Binding-site contacts:
Ligand atom C03 contacts residue TYR410 of chain 1.B at 3.7 Å (hydrophobic).
Ligand atom N02 contacts residue ARG118 of chain 1.B at 3.5 Å (salt-bridge).
Ligand atom C3' contacts residue HEM1 of chain 1.H at 3.4 Å.
Ligand atom C23 contacts residue HEM1 of chain 1.H at 3.5 Å.
Ligand atom C26 contacts residue GLU296 of chain 1.B at 3.6 Å.
Ligand atom C07 contacts residue LEU41 of chain 1.B at 3.7 Å (hydrophobic).
Ligand atom C23 contacts residue PRO269 of chain 1.B at 3.8 Å (hydrophobic).
Ligand atom C12 contacts residue HEM1 of chain 1.H at 3.1 Å.
Ligand atom C03 contacts residue LEU41 of chain 1.B at 3.5 Å (hydrophobic).
Ligand atom C07 contacts residue TYR410 of chain 1.B at 3.7 Å (hydrophobic).
Ligand atom N02 contacts residue HEM1 of chain 1.H at 2.8 Å (h-bond).
Ligand atom C05 contacts residue MET40 of chain 1.B at 3.8 Å (hydrophobic).
Ligand atom N1' contacts residue HEM1 of chain 1.H at 3.6 Å (h-bond).
Ligand atom C4' contacts residue VAL271 of chain 1.B at 3.4 Å (hydrophobic).
Ligand atom C06 contacts residue HEM1 of chain 1.H at 3.9 Å.
Ligand atom O09 contacts residue HEM1 of chain 1.H at 3.3 Å (h-bond).
Ligand atom O11 contacts residue VAL271 of chain 1.B at 3.8 Å.
Ligand atom C27 contacts residue PHE288 of chain 1.B at 3.7 Å (hydrophobic).
Ligand atom N22 contacts residue HEM1 of chain 1.H at 3.5 Å.
Ligand atom C2' contacts residue HEM1 of chain 1.H at 3.0 Å.
Ligand atom C5' contacts residue GLN182 of chain 1.B at 3.1 Å.
Ligand atom C22 contacts residue HEM1 of chain 1.H at 3.6 Å.
Ligand atom C25 contacts residue VAL271 of chain 1.B at 3.7 Å (hydrophobic).
Ligand atom N01 contacts residue HEM1 of chain 1.H at 2.9 Å (h-bond).
Ligand atom C02 contacts residue HEM1 of chain 1.H at 3.5 Å.
Ligand atom N22 contacts residue PRO269 of chain 1.B at 3.8 Å.
Ligand atom N21 contacts residue GLU296 of chain 1.B at 2.7 Å (salt-bridge).
Ligand atom C27 contacts residue GLY290 of chain 1.B at 3.8 Å.
Ligand atom N1' contacts residue GLN182 of chain 1.B at 3.6 Å.
Ligand atom C22 contacts residue GLU296 of chain 1.B at 3.5 Å.
Ligand atom C27 contacts residue HEM1 of chain 1.H at 3.6 Å.
Ligand atom N22 contacts residue TYR292 of chain 1.B at 3.8 Å.
Ligand atom O09 contacts residue TRP382 of chain 1.B at 3.8 Å.
Ligand atom N22 contacts residue GLU296 of chain 1.B at 2.7 Å (salt-bridge).
Ligand atom N21 contacts residue HEM1 of chain 1.H at 3.7 Å.
Ligand atom C26 contacts residue HEM1 of chain 1.H at 3.9 Å.
Ligand atom N01 contacts residue TRP382 of chain 1.B at 3.8 Å.
Ligand atom N22 contacts residue TRP291 of chain 1.B at 2.9 Å (h-bond).
Ligand atom C12 contacts residue GLU296 of chain 1.B at 3.9 Å.
Ligand atom C04 contacts residue MET40 of chain 1.B at 3.8 Å (hydrophobic).

Sequence of chain 1.A:
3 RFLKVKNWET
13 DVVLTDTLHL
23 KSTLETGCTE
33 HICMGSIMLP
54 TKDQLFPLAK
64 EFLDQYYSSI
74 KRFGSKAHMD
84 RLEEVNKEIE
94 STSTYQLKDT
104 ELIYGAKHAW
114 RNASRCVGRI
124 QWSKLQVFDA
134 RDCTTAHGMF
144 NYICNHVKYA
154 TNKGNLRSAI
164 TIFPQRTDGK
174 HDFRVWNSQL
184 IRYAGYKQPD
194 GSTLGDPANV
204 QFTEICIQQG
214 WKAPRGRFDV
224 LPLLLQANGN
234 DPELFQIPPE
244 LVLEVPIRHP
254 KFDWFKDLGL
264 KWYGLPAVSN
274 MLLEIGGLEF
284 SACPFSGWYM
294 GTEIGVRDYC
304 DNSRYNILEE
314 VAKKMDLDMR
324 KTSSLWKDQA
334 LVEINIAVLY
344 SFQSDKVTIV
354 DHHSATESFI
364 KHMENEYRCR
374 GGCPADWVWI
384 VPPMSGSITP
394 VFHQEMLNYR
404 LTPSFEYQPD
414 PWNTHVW

Sequence of chain 1.B:
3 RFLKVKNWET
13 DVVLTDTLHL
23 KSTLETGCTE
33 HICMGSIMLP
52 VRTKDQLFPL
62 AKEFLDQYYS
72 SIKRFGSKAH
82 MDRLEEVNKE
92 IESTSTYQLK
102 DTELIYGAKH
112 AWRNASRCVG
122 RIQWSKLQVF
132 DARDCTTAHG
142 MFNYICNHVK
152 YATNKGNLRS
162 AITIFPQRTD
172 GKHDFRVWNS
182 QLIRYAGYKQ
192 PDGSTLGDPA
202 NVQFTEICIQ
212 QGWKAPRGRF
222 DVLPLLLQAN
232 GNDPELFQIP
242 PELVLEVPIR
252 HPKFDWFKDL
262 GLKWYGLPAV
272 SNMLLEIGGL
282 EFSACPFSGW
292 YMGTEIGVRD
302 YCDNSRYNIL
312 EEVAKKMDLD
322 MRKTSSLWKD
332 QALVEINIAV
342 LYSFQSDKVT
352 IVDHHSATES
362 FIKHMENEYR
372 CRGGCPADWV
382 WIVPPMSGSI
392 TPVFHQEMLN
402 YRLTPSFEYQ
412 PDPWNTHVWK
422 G

A small-molecule ligand and the protein it binds are described below.
Small molecule (SMILES): Cc1cc(N)nc(COC[C@@H]2C[C@@H](OCc3cc(C)cc(N)n3)CN2)c1